Sequence of chain 11.A:
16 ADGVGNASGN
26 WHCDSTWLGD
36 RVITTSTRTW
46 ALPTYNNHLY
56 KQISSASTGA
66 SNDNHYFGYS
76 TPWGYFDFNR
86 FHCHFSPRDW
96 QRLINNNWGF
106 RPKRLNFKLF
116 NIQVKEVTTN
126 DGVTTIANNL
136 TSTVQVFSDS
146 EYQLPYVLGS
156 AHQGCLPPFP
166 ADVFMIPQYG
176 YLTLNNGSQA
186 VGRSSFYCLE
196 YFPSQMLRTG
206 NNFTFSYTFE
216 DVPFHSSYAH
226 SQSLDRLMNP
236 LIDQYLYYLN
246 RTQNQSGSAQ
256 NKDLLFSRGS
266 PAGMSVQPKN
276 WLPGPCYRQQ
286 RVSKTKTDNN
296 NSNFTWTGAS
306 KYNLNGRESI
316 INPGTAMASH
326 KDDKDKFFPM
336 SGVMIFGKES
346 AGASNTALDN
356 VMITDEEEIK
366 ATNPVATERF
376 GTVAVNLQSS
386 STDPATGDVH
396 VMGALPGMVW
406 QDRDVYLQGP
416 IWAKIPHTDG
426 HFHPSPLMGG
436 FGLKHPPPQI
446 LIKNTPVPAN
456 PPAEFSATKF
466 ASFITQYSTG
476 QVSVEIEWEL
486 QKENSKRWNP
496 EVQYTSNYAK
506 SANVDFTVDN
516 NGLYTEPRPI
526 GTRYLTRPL

Sequence of chain 14.A:
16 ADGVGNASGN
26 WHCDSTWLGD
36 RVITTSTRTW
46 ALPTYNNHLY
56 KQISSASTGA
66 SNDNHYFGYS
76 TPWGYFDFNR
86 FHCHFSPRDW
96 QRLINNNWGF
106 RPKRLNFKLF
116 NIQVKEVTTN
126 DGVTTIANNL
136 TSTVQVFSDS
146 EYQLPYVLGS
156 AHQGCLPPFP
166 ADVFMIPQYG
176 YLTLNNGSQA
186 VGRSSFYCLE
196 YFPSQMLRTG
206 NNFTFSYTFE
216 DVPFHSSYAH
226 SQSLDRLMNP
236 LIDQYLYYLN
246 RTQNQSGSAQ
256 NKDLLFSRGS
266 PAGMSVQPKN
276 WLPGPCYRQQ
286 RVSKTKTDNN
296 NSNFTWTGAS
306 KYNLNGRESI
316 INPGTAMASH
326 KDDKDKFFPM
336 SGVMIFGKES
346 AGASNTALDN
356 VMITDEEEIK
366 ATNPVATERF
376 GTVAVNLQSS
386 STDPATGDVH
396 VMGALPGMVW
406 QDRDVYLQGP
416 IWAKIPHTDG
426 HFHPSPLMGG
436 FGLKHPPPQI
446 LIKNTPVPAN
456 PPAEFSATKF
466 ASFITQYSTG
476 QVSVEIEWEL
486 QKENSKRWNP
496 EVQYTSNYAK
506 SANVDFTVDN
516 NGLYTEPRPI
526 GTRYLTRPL

This small molecule binds to this protein.
Small molecule (SMILES): Nc1ccnc(=O)[nH]1

Binding-site contacts:
Ligand atom N4 contacts residue HIS426 of chain 11.A at 3.8 Å.
Ligand atom O2 contacts residue TRP405 of chain 14.A at 4.5 Å.
Ligand atom N1 contacts residue HIS428 of chain 14.A at 3.2 Å (h-bond).
Ligand atom C5 contacts residue CYT1 of chain 14.B at 3.0 Å.
Ligand atom C4 contacts residue PHE427 of chain 14.A at 4.2 Å (hydrophobic).
Ligand atom C4 contacts residue PHE427 of chain 11.A at 4.0 Å (hydrophobic).
Ligand atom C2 contacts residue HIS428 of chain 14.A at 3.8 Å.
Ligand atom N4 contacts residue HIS428 of chain 11.A at 4.0 Å.
Ligand atom C6 contacts residue HIS428 of chain 14.A at 3.9 Å.
Ligand atom N4 contacts residue PHE427 of chain 14.A at 4.4 Å.
Ligand atom N4 contacts residue CYT1 of chain 18.B at 3.0 Å.
Ligand atom C4 contacts residue HIS426 of chain 11.A at 3.6 Å.
Ligand atom C6 contacts residue CYT1 of chain 14.B at 3.4 Å.
Ligand atom O2 contacts residue HIS428 of chain 14.A at 3.5 Å (h-bond).
Ligand atom N4 contacts residue PHE427 of chain 11.A at 3.2 Å.
Ligand atom C4 contacts residue CYT1 of chain 14.B at 4.2 Å.
Ligand atom O2 contacts residue GLY425 of chain 11.A at 3.4 Å.
Ligand atom C5 contacts residue PHE427 of chain 14.A at 3.9 Å (hydrophobic).
Ligand atom N3 contacts residue PHE427 of chain 11.A at 4.2 Å.
Ligand atom C2 contacts residue HIS426 of chain 11.A at 3.2 Å.
Ligand atom O2 contacts residue HIS426 of chain 11.A at 2.9 Å (h-bond).
Ligand atom N3 contacts residue HIS426 of chain 11.A at 2.6 Å (h-bond).
Ligand atom C4 contacts residue CYT1 of chain 18.B at 4.1 Å.
Ligand atom C6 contacts residue PHE427 of chain 14.A at 4.4 Å (hydrophobic).